Sequence of chain 1.A:
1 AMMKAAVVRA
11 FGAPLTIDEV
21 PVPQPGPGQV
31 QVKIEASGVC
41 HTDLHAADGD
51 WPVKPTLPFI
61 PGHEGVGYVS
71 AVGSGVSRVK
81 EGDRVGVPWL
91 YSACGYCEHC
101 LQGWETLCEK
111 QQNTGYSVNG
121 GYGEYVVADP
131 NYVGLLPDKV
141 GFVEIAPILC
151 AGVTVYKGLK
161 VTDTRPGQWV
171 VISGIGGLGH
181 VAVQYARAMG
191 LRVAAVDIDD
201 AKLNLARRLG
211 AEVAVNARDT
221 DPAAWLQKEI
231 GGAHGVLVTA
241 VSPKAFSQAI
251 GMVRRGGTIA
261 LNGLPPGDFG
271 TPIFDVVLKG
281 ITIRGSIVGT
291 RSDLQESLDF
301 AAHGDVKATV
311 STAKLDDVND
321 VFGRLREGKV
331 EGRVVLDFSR

Binding-site contacts:
Ligand atom O3 contacts residue TRP89 of chain 1.A at 3.7 Å.
Ligand atom OXT contacts residue THR42 of chain 1.A at 3.1 Å (h-bond).
Ligand atom C2 contacts residue THR42 of chain 1.A at 3.5 Å.
Ligand atom C1 contacts residue HIS63 of chain 1.A at 3.3 Å.
Ligand atom C2 contacts residue ILE287 of chain 1.A at 4.2 Å (hydrophobic).
Ligand atom O3 contacts residue THR42 of chain 1.A at 2.8 Å (h-bond).
Ligand atom C5 contacts residue TRP89 of chain 1.A at 3.3 Å (hydrophobic).
Ligand atom C2 contacts residue VAL288 of chain 1.A at 4.1 Å (hydrophobic).
Ligand atom C2 contacts residue HIS63 of chain 1.A at 4.2 Å.
Ligand atom OXT contacts residue HIS63 of chain 1.A at 2.4 Å (h-bond).
Ligand atom OXT contacts residue CYS150 of chain 1.A at 2.9 Å (h-bond).
Ligand atom C4 contacts residue TRP51 of chain 1.A at 4.2 Å (hydrophobic).
Ligand atom C1 contacts residue ZN1 of chain 1.I at 3.8 Å.
Ligand atom OXT contacts residue ZN1 of chain 1.I at 2.7 Å.
Ligand atom C2 contacts residue TRP89 of chain 1.A at 3.8 Å (hydrophobic).
Ligand atom C6 contacts residue TRP89 of chain 1.A at 3.7 Å (hydrophobic).
Ligand atom C6 contacts residue ILE287 of chain 1.A at 3.5 Å (hydrophobic).
Ligand atom O3 contacts residue HIS63 of chain 1.A at 4.3 Å.
Ligand atom OXT contacts residue CYS40 of chain 1.A at 3.4 Å (h-bond).
Ligand atom C1 contacts residue THR42 of chain 1.A at 3.8 Å.
Ligand atom C4 contacts residue ILE287 of chain 1.A at 4.3 Å (hydrophobic).
Ligand atom C4 contacts residue TRP89 of chain 1.A at 3.3 Å (hydrophobic).
Ligand atom C6 contacts residue VAL288 of chain 1.A at 3.5 Å (hydrophobic).
Ligand atom C1 contacts residue CYS150 of chain 1.A at 3.3 Å (hydrophobic).
Ligand atom C4 contacts residue THR42 of chain 1.A at 3.6 Å.
Ligand atom C5 contacts residue ILE287 of chain 1.A at 3.6 Å (hydrophobic).
Ligand atom C1 contacts residue VAL288 of chain 1.A at 4.0 Å (hydrophobic).
Ligand atom C1 contacts residue TRP89 of chain 1.A at 4.4 Å (hydrophobic).

The protein below binds the small molecule below.
Small molecule (SMILES): O=Cc1ccco1